Binding-site contacts:
Ligand atom C6 contacts residue ARG20 of chain 1.B at 3.4 Å.
Ligand atom C7 contacts residue TYR49 of chain 1.B at 4.3 Å (hydrophobic).
Ligand atom C11 contacts residue GLU54 of chain 1.B at 4.1 Å.
Ligand atom C10 contacts residue TYR49 of chain 1.B at 3.0 Å (hydrophobic).
Ligand atom C3 contacts residue TYR49 of chain 1.B at 4.5 Å (hydrophobic).
Ligand atom C7 contacts residue ILE47 of chain 1.B at 3.3 Å (hydrophobic).
Ligand atom C10 contacts residue GLU54 of chain 1.B at 4.5 Å.
Ligand atom C contacts residue ARG20 of chain 1.B at 4.4 Å.
Ligand atom N contacts residue TYR49 of chain 1.B at 3.6 Å.
Ligand atom C5 contacts residue ARG20 of chain 1.B at 3.8 Å.
Ligand atom C6 contacts residue TYR49 of chain 1.B at 3.9 Å (hydrophobic).
Ligand atom O1 contacts residue GLU54 of chain 1.B at 3.9 Å.
Ligand atom O1 contacts residue TYR49 of chain 1.B at 2.4 Å (h-bond).
Ligand atom C7 contacts residue THR21 of chain 1.B at 4.3 Å.
Ligand atom C6 contacts residue ILE47 of chain 1.B at 3.9 Å (hydrophobic).
Ligand atom C11 contacts residue ILE47 of chain 1.B at 3.5 Å (hydrophobic).
Ligand atom C5 contacts residue TYR49 of chain 1.B at 3.9 Å (hydrophobic).
Ligand atom C4 contacts residue ARG20 of chain 1.B at 4.1 Å.
Ligand atom C8 contacts residue ILE47 of chain 1.B at 4.3 Å (hydrophobic).
Ligand atom C5 contacts residue THR21 of chain 1.B at 3.2 Å.
Ligand atom C4 contacts residue GLU22 of chain 1.B at 4.1 Å.
Ligand atom C4 contacts residue TYR49 of chain 1.B at 4.2 Å (hydrophobic).
Ligand atom C4 contacts residue THR21 of chain 1.B at 4.2 Å.
Ligand atom C7 contacts residue GLU22 of chain 1.B at 4.1 Å.
Ligand atom C6 contacts residue THR21 of chain 1.B at 3.4 Å.
Ligand atom C6 contacts residue GLU22 of chain 1.B at 3.5 Å.
Ligand atom C11 contacts residue TYR49 of chain 1.B at 3.9 Å (hydrophobic).
Ligand atom C5 contacts residue GLU22 of chain 1.B at 3.5 Å.
Ligand atom C12 contacts residue TYR49 of chain 1.B at 3.4 Å (hydrophobic).

Sequence of chain 1.B:
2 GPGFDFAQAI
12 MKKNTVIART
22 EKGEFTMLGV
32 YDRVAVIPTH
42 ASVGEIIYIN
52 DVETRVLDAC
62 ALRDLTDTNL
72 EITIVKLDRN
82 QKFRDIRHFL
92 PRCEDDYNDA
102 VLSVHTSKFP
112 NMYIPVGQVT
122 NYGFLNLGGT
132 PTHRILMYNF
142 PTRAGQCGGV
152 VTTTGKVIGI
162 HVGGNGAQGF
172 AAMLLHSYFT

The small molecule below binds the protein below.
Small molecule (SMILES): CC(=O)N1C[C@H](CO)[C@H](c2ccccc2)C1